Binding-site contacts:
Ligand atom O7 contacts residue GLN57 of chain 1.A at 3.7 Å.
Ligand atom N2 contacts residue SO41 of chain 1.C at 3.0 Å (h-bond).
Ligand atom C5 contacts residue TRP62 of chain 1.A at 3.8 Å (hydrophobic).
Ligand atom C2 contacts residue ALA107 of chain 1.A at 3.7 Å (hydrophobic).
Ligand atom C8 contacts residue SO41 of chain 1.C at 4.0 Å.
Ligand atom C2 contacts residue ASN59 of chain 1.A at 4.0 Å.
Ligand atom O6 contacts residue TRP63 of chain 1.A at 3.5 Å.
Ligand atom C3 contacts residue SO41 of chain 1.C at 3.6 Å.
Ligand atom C7 contacts residue ALA107 of chain 1.A at 3.8 Å (hydrophobic).
Ligand atom C6 contacts residue TRP63 of chain 1.A at 3.6 Å (hydrophobic).
Ligand atom O6 contacts residue SO41 of chain 1.C at 2.7 Å (h-bond).
Ligand atom C2 contacts residue SO41 of chain 1.C at 3.8 Å.
Ligand atom O6 contacts residue ARG61 of chain 1.A at 3.9 Å.
Ligand atom C1 contacts residue ASN59 of chain 1.A at 4.0 Å.
Ligand atom C7 contacts residue SO41 of chain 1.C at 3.9 Å.
Ligand atom O3 contacts residue ALA107 of chain 1.A at 3.5 Å.
Ligand atom O7 contacts residue TRP62 of chain 1.A at 3.5 Å.
Ligand atom C4 contacts residue TRP62 of chain 1.A at 4.0 Å (hydrophobic).
Ligand atom C3 contacts residue ALA107 of chain 1.A at 3.8 Å (hydrophobic).
Ligand atom O7 contacts residue TRP63 of chain 1.A at 3.2 Å.
Ligand atom O1 contacts residue ASP52 of chain 1.A at 3.7 Å.
Ligand atom O3 contacts residue SO41 of chain 1.C at 3.8 Å.
Ligand atom C6 contacts residue TRP62 of chain 1.A at 3.7 Å (hydrophobic).
Ligand atom C8 contacts residue TRP108 of chain 1.A at 3.2 Å (hydrophobic).
Ligand atom C6 contacts residue SO41 of chain 1.C at 3.2 Å.
Ligand atom C1 contacts residue TRP62 of chain 1.A at 3.9 Å (hydrophobic).
Ligand atom C8 contacts residue LEU56 of chain 1.A at 4.0 Å (hydrophobic).
Ligand atom N2 contacts residue ALA107 of chain 1.A at 2.9 Å (h-bond).
Ligand atom C1 contacts residue ALA107 of chain 1.A at 4.0 Å (hydrophobic).
Ligand atom O7 contacts residue ILE58 of chain 1.A at 3.5 Å.
Ligand atom C7 contacts residue GLN57 of chain 1.A at 3.8 Å.
Ligand atom C7 contacts residue ASN59 of chain 1.A at 3.9 Å.
Ligand atom O7 contacts residue ASN59 of chain 1.A at 2.8 Å (h-bond).
Ligand atom O1 contacts residue ASN59 of chain 1.A at 3.3 Å.
Ligand atom O6 contacts residue TRP62 of chain 1.A at 3.0 Å (h-bond).
Ligand atom O5 contacts residue ASN59 of chain 1.A at 4.0 Å.
Ligand atom O4 contacts residue TRP62 of chain 1.A at 4.0 Å.
Ligand atom C8 contacts residue GLN57 of chain 1.A at 3.5 Å.
Ligand atom O3 contacts residue TRP63 of chain 1.A at 3.2 Å (h-bond).
Ligand atom C8 contacts residue ALA107 of chain 1.A at 3.9 Å (hydrophobic).

A protein and the small-molecule ligand that binds it are described below.
Small molecule (SMILES): CC(=O)N[C@@H]1[C@@H](O)[C@H](O[C@@H]2O[C@H](CO)[C@@H](O[C@@H]3O[C@H](CO)[C@@H](O)[C@H](O)[C@H]3NC(C)=O)[C@H](O)[C@H]2NC(C)=O)[C@@H](CO)O[C@H]1O

Sequence of chain 1.A:
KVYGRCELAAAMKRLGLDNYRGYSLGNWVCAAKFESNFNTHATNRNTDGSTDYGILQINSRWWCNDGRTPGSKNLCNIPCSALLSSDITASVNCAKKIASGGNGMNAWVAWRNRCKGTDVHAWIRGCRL